Sequence of chain 1.J:
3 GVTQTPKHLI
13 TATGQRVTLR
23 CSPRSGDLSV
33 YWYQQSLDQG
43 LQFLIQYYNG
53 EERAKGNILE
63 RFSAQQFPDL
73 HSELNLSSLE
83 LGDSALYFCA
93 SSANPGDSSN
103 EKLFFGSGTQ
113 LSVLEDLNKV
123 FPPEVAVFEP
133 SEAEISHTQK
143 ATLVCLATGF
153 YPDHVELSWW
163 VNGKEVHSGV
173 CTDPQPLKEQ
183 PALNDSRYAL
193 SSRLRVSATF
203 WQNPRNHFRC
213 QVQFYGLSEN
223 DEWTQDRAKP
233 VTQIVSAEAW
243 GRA

A small-molecule ligand and the protein it binds are described below.
Small molecule (SMILES): CC[C@H](C)[C@H](NC(=O)[C@H](CC(C)C)NC(=O)[C@@H](NC(=O)[C@H](CCCN=C(N)N)NC(=O)[C@@H]1CCCN1C(=O)[C@H](C)NC(=O)[C@H](CCSC)NC(=O)[C@@H](N)C(C)C)[C@@H](C)O)C(=O)N[C@@H](CC(C)C)C(=O)O

Sequence of chain 1.F:
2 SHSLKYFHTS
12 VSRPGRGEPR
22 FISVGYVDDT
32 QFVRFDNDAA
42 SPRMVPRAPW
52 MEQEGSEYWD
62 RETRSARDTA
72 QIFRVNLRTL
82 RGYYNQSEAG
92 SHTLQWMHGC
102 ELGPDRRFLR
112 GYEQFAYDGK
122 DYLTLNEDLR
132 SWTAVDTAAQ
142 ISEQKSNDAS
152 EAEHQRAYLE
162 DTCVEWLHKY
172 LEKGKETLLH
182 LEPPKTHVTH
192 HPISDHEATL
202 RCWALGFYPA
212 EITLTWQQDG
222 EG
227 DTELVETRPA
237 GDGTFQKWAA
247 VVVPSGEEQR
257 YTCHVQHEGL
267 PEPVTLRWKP

Binding-site contacts:
Ligand atom N contacts residue TRP167 of chain 1.F at 3.6 Å.
Ligand atom CB contacts residue TRP97 of chain 1.F at 3.6 Å (hydrophobic).
Ligand atom O contacts residue ASN98 of chain 1.I at 3.1 Å (h-bond).
Ligand atom OG1 contacts residue TRP97 of chain 1.F at 3.6 Å.
Ligand atom CB contacts residue GLU63 of chain 1.F at 3.4 Å.
Ligand atom CG contacts residue GLU63 of chain 1.F at 3.4 Å.
Ligand atom C contacts residue TYR159 of chain 1.F at 3.5 Å (hydrophobic).
Ligand atom N contacts residue TYR171 of chain 1.F at 2.8 Å (h-bond).
Ligand atom CD1 contacts residue TRP133 of chain 1.F at 3.5 Å (hydrophobic).
Ligand atom N contacts residue ASN98 of chain 1.I at 3.3 Å (h-bond).
Ligand atom N contacts residue ASN77 of chain 1.F at 3.5 Å (h-bond).
Ligand atom OXT contacts residue THR80 of chain 1.F at 3.4 Å.
Ligand atom O contacts residue TYR159 of chain 1.F at 2.8 Å (h-bond).
Ligand atom O contacts residue ASN77 of chain 1.F at 3.2 Å (h-bond).
Ligand atom CB contacts residue GLY95 of chain 1.I at 3.5 Å.
Ligand atom O contacts residue SER143 of chain 1.F at 2.7 Å (h-bond).
Ligand atom N contacts residue TYR159 of chain 1.F at 3.4 Å.
Ligand atom N contacts residue HIS99 of chain 1.F at 3.3 Å (h-bond).
Ligand atom CG2 contacts residue ASN102 of chain 1.J at 3.5 Å.
Ligand atom O contacts residue TYR84 of chain 1.F at 2.8 Å (h-bond).
Ligand atom O contacts residue GLN156 of chain 1.F at 3.0 Å (h-bond).
Ligand atom O contacts residue LYS146 of chain 1.F at 3.2 Å (salt-bridge).
Ligand atom CB contacts residue GLY96 of chain 1.I at 3.5 Å.
Ligand atom C contacts residue SER143 of chain 1.F at 3.5 Å.
Ligand atom O contacts residue TYR159 of chain 1.F at 3.5 Å.
Ligand atom OG1 contacts residue PHE74 of chain 1.F at 3.4 Å.
Ligand atom CA contacts residue TYR159 of chain 1.F at 3.5 Å (hydrophobic).
Ligand atom OXT contacts residue ASN77 of chain 1.F at 3.6 Å (h-bond).
Ligand atom NE contacts residue GLY96 of chain 1.I at 2.8 Å (h-bond).
Ligand atom CG contacts residue ASN98 of chain 1.I at 3.5 Å.
Ligand atom CD1 contacts residue ASN98 of chain 1.I at 2.7 Å.
Ligand atom CD contacts residue GLU152 of chain 1.F at 3.4 Å.
Ligand atom CA contacts residue TYR171 of chain 1.F at 3.5 Å (hydrophobic).
Ligand atom N contacts residue TYR7 of chain 1.F at 3.5 Å (h-bond).
Ligand atom NH2 contacts residue GLU152 of chain 1.F at 2.8 Å (salt-bridge).
Ligand atom CD contacts residue HIS155 of chain 1.F at 3.5 Å.
Ligand atom CG2 contacts residue TRP167 of chain 1.F at 3.5 Å (hydrophobic).
Ligand atom CG1 contacts residue TYR59 of chain 1.F at 3.6 Å (hydrophobic).
Ligand atom N contacts residue GLU63 of chain 1.F at 2.9 Å (salt-bridge).
Ligand atom CA contacts residue GLU63 of chain 1.F at 3.4 Å.

Sequence of chain 1.I:
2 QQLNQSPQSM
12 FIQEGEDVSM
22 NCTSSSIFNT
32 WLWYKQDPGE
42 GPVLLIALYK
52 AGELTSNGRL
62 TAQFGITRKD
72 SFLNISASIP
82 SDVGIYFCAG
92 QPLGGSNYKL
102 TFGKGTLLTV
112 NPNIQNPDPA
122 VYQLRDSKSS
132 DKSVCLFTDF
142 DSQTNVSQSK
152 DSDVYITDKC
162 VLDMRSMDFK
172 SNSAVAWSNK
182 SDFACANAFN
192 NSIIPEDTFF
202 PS